Sequence of chain 1.CB:
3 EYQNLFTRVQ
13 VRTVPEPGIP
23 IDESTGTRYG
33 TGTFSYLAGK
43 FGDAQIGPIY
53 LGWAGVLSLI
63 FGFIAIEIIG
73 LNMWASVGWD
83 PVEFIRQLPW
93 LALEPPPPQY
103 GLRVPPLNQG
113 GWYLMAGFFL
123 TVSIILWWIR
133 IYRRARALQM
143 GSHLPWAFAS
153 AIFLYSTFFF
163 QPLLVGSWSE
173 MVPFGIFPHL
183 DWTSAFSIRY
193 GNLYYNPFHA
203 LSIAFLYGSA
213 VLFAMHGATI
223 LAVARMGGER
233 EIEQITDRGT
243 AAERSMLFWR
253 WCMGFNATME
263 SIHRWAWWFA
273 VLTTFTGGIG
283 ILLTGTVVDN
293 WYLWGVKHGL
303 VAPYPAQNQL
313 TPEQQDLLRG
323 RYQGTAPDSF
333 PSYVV

A protein and the small-molecule ligand that binds it are described below.
Small molecule (SMILES): C[C@@H]1O[C@@H](O[C@H]2[C@H](O)[C@H](O)CO[C@@H]2CO)[C@H](O)[C@H](O)[C@H]1O

Binding-site contacts:
Ligand atom O4 contacts residue PRO329 of chain 1.CB at 3.7 Å.
Ligand atom O2 contacts residue SER331 of chain 1.CB at 3.6 Å (h-bond).
Ligand atom O3 contacts residue SER331 of chain 1.CB at 4.0 Å.
Ligand atom C3 contacts residue PRO329 of chain 1.CB at 3.9 Å (hydrophobic).
Ligand atom C5 contacts residue ASP174 of chain 1.WA at 3.2 Å.
Ligand atom O6 contacts residue V751 of chain 1.XK at 2.8 Å (h-bond).
Ligand atom O4 contacts residue PRO329 of chain 1.CB at 3.7 Å.
Ligand atom C6 contacts residue ASP174 of chain 1.WA at 3.0 Å.
Ligand atom C2 contacts residue SER331 of chain 1.CB at 2.3 Å.
Ligand atom C3 contacts residue SER331 of chain 1.CB at 2.8 Å.
Ligand atom C4 contacts residue SER331 of chain 1.CB at 3.4 Å.
Ligand atom C5 contacts residue SER331 of chain 1.CB at 2.9 Å.
Ligand atom C6 contacts residue ARG175 of chain 1.WA at 4.0 Å.
Ligand atom C3 contacts residue THR327 of chain 1.CB at 3.8 Å.
Ligand atom C5 contacts residue V751 of chain 1.XK at 4.1 Å.
Ligand atom C2 contacts residue V751 of chain 1.XK at 2.4 Å.
Ligand atom C4 contacts residue THR327 of chain 1.CB at 3.7 Å.
Ligand atom O3 contacts residue VAL151 of chain 1.XA at 4.0 Å.
Ligand atom C6 contacts residue ASP330 of chain 1.CB at 3.1 Å.
Ligand atom C1 contacts residue V751 of chain 1.XK at 3.0 Å.
Ligand atom C6 contacts residue V751 of chain 1.XK at 3.6 Å.
Ligand atom O5 contacts residue SER331 of chain 1.CB at 2.4 Å (h-bond).
Ligand atom C3 contacts residue ALA328 of chain 1.CB at 4.0 Å (hydrophobic).
Ligand atom O5 contacts residue V751 of chain 1.XK at 3.1 Å (h-bond).
Ligand atom C1 contacts residue SER331 of chain 1.CB at 1.4 Å.
Ligand atom O3 contacts residue GLY153 of chain 1.XA at 4.0 Å.
Ligand atom C3 contacts residue ASP174 of chain 1.WA at 3.5 Å.
Ligand atom C5 contacts residue ASP330 of chain 1.CB at 3.5 Å.
Ligand atom O3 contacts residue ASP174 of chain 1.WA at 2.7 Å (salt-bridge).
Ligand atom O2 contacts residue V751 of chain 1.XK at 1.4 Å.
Ligand atom O5 contacts residue ASP174 of chain 1.WA at 3.8 Å.
Ligand atom O4 contacts residue ARG175 of chain 1.WA at 3.8 Å.
Ligand atom O3 contacts residue ALA328 of chain 1.CB at 3.9 Å.
Ligand atom C3 contacts residue V751 of chain 1.XK at 3.7 Å.
Ligand atom O4 contacts residue ALA328 of chain 1.CB at 4.0 Å.
Ligand atom O2 contacts residue VAL151 of chain 1.XA at 3.6 Å.
Ligand atom O4 contacts residue THR327 of chain 1.CB at 2.8 Å (h-bond).
Ligand atom C2 contacts residue PRO333 of chain 1.CB at 4.0 Å (hydrophobic).
Ligand atom O3 contacts residue V751 of chain 1.XK at 4.1 Å.
Ligand atom O3 contacts residue THR327 of chain 1.CB at 2.8 Å (h-bond).

Sequence of chain 1.XA:
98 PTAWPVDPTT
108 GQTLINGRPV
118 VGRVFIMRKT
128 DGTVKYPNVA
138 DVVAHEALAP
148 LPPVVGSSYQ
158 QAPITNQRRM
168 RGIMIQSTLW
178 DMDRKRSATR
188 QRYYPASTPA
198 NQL

Sequence of chain 1.WA:
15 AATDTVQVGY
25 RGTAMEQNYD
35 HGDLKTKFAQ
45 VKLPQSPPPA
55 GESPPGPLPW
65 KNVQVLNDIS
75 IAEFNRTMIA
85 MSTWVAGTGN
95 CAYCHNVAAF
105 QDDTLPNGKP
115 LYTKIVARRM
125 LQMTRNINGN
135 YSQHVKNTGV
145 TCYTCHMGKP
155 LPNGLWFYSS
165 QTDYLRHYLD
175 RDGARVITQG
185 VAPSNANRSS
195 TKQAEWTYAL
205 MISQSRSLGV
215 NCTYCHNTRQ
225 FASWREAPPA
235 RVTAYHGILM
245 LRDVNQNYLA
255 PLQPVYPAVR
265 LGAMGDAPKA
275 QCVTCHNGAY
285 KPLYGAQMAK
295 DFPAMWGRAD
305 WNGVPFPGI